Sequence of chain 1.B:
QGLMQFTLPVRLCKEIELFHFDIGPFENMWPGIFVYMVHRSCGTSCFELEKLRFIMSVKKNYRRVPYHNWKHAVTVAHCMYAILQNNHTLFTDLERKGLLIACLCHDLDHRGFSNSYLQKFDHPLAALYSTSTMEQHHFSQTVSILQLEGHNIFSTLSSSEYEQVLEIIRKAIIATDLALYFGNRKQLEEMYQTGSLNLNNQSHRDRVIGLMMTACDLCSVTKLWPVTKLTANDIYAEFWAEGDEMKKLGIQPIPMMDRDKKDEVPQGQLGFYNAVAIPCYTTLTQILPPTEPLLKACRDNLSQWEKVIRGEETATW

The protein below binds the small molecule below.
Small molecule (SMILES): Clc1nc(N2CCOCC2)c2ccccc2n1

Binding-site contacts:
Ligand atom C6 contacts residue ILE246 of chain 1.B at 3.9 Å (hydrophobic).
Ligand atom C7 contacts residue PHE250 of chain 1.B at 4.3 Å (hydrophobic).
Ligand atom O15 contacts residue HIS79 of chain 1.B at 4.1 Å.
Ligand atom C2 contacts residue TYR78 of chain 1.B at 4.1 Å (hydrophobic).
Ligand atom C4 contacts residue VAL232 of chain 1.B at 3.7 Å (hydrophobic).
Ligand atom C9 contacts residue PHE250 of chain 1.B at 4.0 Å (hydrophobic).
Ligand atom C1 contacts residue VAL232 of chain 1.B at 3.3 Å (hydrophobic).
Ligand atom C13 contacts residue LEU189 of chain 1.B at 3.8 Å (hydrophobic).
Ligand atom N8 contacts residue PHE250 of chain 1.B at 3.7 Å.
Ligand atom N12 contacts residue LEU229 of chain 1.B at 4.2 Å.
Ligand atom CL11 contacts residue GLN280 of chain 1.B at 3.8 Å.
Ligand atom C5 contacts residue GLN280 of chain 1.B at 4.0 Å.
Ligand atom N12 contacts residue PHE283 of chain 1.B at 4.3 Å.
Ligand atom C4 contacts residue ILE246 of chain 1.B at 3.6 Å (hydrophobic).
Ligand atom N8 contacts residue PHE283 of chain 1.B at 3.6 Å.
Ligand atom C16 contacts residue HIS79 of chain 1.B at 3.6 Å.
Ligand atom C3 contacts residue LEU229 of chain 1.B at 3.9 Å (hydrophobic).
Ligand atom C2 contacts residue ILE246 of chain 1.B at 3.3 Å (hydrophobic).
Ligand atom CL11 contacts residue PHE250 of chain 1.B at 3.9 Å.
Ligand atom C4 contacts residue GLN280 of chain 1.B at 3.9 Å.
Ligand atom C5 contacts residue ILE246 of chain 1.B at 3.9 Å (hydrophobic).
Ligand atom C1 contacts residue SER231 of chain 1.B at 3.5 Å.
Ligand atom C17 contacts residue TYR78 of chain 1.B at 4.2 Å (hydrophobic).
Ligand atom CL11 contacts residue MET267 of chain 1.B at 3.5 Å.
Ligand atom C1 contacts residue ILE246 of chain 1.B at 3.3 Å (hydrophobic).
Ligand atom C3 contacts residue TYR78 of chain 1.B at 4.2 Å (hydrophobic).
Ligand atom N10 contacts residue PHE283 of chain 1.B at 3.4 Å.
Ligand atom C9 contacts residue PHE283 of chain 1.B at 3.6 Å (hydrophobic).
Ligand atom C2 contacts residue SER231 of chain 1.B at 3.7 Å.
Ligand atom CL11 contacts residue PHE283 of chain 1.B at 3.6 Å.
Ligand atom C6 contacts residue PHE283 of chain 1.B at 3.7 Å (hydrophobic).
Ligand atom C16 contacts residue TYR78 of chain 1.B at 4.3 Å (hydrophobic).
Ligand atom C3 contacts residue ILE246 of chain 1.B at 3.6 Å (hydrophobic).
Ligand atom C9 contacts residue GLN280 of chain 1.B at 3.8 Å.
Ligand atom C5 contacts residue PHE283 of chain 1.B at 3.4 Å (hydrophobic).
Ligand atom N10 contacts residue GLN280 of chain 1.B at 3.0 Å (h-bond).
Ligand atom C2 contacts residue LEU229 of chain 1.B at 4.1 Å (hydrophobic).
Ligand atom C4 contacts residue PHE283 of chain 1.B at 3.9 Å (hydrophobic).
Ligand atom C7 contacts residue PHE283 of chain 1.B at 3.6 Å (hydrophobic).
Ligand atom C2 contacts residue VAL232 of chain 1.B at 4.1 Å (hydrophobic).